This small molecule binds to this protein.
Small molecule (SMILES): CC(=O)N[C@H]1[C@H](O[C@H]2[C@H](O)[C@@H](NC(C)=O)CO[C@@H]2CO)O[C@H](CO)[C@@H](O)[C@@H]1O

Sequence of chain 1.A:
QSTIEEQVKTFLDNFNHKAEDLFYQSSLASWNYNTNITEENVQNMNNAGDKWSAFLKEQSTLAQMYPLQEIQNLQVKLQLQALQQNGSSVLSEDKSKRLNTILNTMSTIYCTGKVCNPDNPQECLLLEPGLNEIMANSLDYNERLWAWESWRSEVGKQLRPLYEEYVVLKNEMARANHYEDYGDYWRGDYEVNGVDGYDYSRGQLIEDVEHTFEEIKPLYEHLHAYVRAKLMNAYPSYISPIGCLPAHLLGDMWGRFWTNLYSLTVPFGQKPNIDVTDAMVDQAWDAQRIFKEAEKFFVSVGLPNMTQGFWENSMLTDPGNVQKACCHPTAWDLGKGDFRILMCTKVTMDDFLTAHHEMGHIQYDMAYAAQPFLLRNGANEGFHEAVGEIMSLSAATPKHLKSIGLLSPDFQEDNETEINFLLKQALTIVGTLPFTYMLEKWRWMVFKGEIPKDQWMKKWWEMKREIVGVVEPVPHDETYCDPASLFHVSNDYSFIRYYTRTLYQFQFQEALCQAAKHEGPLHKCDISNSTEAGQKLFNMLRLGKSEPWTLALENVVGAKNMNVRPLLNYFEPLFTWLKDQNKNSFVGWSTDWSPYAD

Binding-site contacts:
Ligand atom O5 contacts residue ASN103 of chain 1.A at 2.8 Å (h-bond).
Ligand atom C7 contacts residue ASN103 of chain 1.A at 3.9 Å.
Ligand atom C1 contacts residue GLN81 of chain 1.A at 4.0 Å.
Ligand atom C8 contacts residue GLN81 of chain 1.A at 4.0 Å.
Ligand atom C8 contacts residue GLN102 of chain 1.A at 4.4 Å.
Ligand atom O7 contacts residue ASN103 of chain 1.A at 2.9 Å (h-bond).
Ligand atom C8 contacts residue GLN101 of chain 1.A at 3.3 Å.
Ligand atom C7 contacts residue GLN81 of chain 1.A at 4.1 Å.
Ligand atom C2 contacts residue ASN103 of chain 1.A at 3.6 Å.
Ligand atom N2 contacts residue GLN81 of chain 1.A at 3.8 Å.
Ligand atom O7 contacts residue GLN101 of chain 1.A at 4.2 Å.
Ligand atom N2 contacts residue ASN103 of chain 1.A at 4.2 Å.
Ligand atom C1 contacts residue ASN103 of chain 1.A at 2.8 Å.
Ligand atom C7 contacts residue GLN101 of chain 1.A at 3.8 Å.
Ligand atom N2 contacts residue GLN101 of chain 1.A at 4.4 Å.
Ligand atom C5 contacts residue ASN103 of chain 1.A at 4.2 Å.